Binding-site contacts:
Ligand atom C3 contacts residue ASN176 of chain 1.G at 3.9 Å.
Ligand atom C8 contacts residue ASN176 of chain 1.G at 4.3 Å.
Ligand atom C6 contacts residue ARG171 of chain 1.G at 3.7 Å.
Ligand atom C5 contacts residue ASN176 of chain 1.G at 3.9 Å.
Ligand atom C1 contacts residue ASN176 of chain 1.G at 1.5 Å.
Ligand atom C2 contacts residue ASN176 of chain 1.G at 2.5 Å.
Ligand atom C7 contacts residue ASN176 of chain 1.G at 3.2 Å.
Ligand atom C6 contacts residue ASN176 of chain 1.G at 4.5 Å.
Ligand atom O6 contacts residue VAL144 of chain 1.E at 3.5 Å.
Ligand atom O6 contacts residue ASN176 of chain 1.G at 4.1 Å.
Ligand atom N2 contacts residue ASN176 of chain 1.G at 2.9 Å (h-bond).
Ligand atom O6 contacts residue ARG171 of chain 1.G at 3.3 Å.
Ligand atom C4 contacts residue ASN176 of chain 1.G at 4.4 Å.
Ligand atom C5 contacts residue ARG171 of chain 1.G at 4.4 Å.
Ligand atom O4 contacts residue ASP164 of chain 1.G at 4.2 Å.
Ligand atom C6 contacts residue ILE163 of chain 1.G at 4.0 Å (hydrophobic).
Ligand atom O5 contacts residue ARG171 of chain 1.G at 3.9 Å.
Ligand atom O7 contacts residue ASN176 of chain 1.G at 3.2 Å (h-bond).
Ligand atom O5 contacts residue ASN176 of chain 1.G at 2.5 Å (h-bond).

The small molecule below binds the protein below.
Small molecule (SMILES): CC(=O)N[C@@H]1[C@@H](O)[C@H](O)[C@@H](CO)O[C@H]1O

Sequence of chain 1.E:
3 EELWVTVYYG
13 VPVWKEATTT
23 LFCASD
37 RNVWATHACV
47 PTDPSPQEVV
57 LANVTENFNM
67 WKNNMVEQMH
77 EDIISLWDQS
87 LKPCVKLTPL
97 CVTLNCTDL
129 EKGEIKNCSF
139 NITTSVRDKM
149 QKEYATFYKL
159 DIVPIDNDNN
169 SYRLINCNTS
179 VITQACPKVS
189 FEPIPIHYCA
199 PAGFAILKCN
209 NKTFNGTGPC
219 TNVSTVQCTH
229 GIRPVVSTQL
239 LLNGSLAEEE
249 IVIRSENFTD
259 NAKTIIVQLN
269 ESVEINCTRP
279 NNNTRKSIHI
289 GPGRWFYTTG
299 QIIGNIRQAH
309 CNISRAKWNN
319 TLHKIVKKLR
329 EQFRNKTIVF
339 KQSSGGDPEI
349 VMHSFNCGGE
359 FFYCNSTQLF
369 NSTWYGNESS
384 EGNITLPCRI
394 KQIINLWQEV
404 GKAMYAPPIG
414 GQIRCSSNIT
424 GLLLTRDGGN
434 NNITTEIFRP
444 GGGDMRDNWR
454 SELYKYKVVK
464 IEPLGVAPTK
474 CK

Sequence of chain 1.G:
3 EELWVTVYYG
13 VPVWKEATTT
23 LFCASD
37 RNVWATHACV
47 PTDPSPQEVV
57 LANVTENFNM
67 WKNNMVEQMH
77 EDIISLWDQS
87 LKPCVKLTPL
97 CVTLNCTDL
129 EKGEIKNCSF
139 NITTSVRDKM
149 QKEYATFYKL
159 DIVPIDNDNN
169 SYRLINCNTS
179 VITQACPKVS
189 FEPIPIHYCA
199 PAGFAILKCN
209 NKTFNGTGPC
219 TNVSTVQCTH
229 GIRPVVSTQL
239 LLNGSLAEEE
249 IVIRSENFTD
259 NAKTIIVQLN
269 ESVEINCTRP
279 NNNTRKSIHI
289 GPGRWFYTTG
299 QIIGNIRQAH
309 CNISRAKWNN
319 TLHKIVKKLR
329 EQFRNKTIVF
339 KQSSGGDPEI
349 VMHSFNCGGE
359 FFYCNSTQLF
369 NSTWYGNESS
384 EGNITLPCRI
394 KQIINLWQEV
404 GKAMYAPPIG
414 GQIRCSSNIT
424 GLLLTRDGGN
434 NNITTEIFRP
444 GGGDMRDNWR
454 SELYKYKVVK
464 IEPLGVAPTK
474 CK